Sequence of chain 17.A:
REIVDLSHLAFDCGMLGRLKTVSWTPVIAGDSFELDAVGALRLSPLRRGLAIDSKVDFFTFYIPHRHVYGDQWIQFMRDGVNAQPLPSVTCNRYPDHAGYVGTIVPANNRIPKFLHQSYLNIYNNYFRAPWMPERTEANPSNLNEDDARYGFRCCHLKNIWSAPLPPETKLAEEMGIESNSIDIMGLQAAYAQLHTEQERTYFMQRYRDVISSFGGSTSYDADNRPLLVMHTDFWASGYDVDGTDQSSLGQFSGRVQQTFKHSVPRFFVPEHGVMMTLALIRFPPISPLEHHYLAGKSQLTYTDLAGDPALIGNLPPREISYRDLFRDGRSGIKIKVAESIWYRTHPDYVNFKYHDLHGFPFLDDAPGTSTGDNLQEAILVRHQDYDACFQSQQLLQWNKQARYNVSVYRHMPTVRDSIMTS

Binding-site contacts:
Ligand atom P contacts residue ARG425 of chain 18.A at 3.5 Å.
Ligand atom C1' contacts residue ALA27 of chain 17.C at 3.8 Å (hydrophobic).
Ligand atom O5' contacts residue ARG425 of chain 18.A at 2.8 Å.
Ligand atom OP1 contacts residue GLY34 of chain 17.C at 3.8 Å.
Ligand atom N1 contacts residue ARG425 of chain 18.A at 3.6 Å (salt-bridge).
Ligand atom C5' contacts residue TYR31 of chain 17.C at 2.9 Å (hydrophobic).
Ligand atom O4' contacts residue PHE212 of chain 17.A at 3.4 Å.
Ligand atom C2 contacts residue PHE212 of chain 17.A at 3.8 Å (hydrophobic).
Ligand atom O4' contacts residue ARG425 of chain 18.A at 3.7 Å.
Ligand atom N3 contacts residue ARG425 of chain 18.A at 3.1 Å (salt-bridge).
Ligand atom OP2 contacts residue ASP426 of chain 18.A at 2.8 Å (salt-bridge).
Ligand atom O3' contacts residue ARG28 of chain 17.C at 3.5 Å (salt-bridge).
Ligand atom N1 contacts residue GLU208 of chain 17.A at 1.5 Å (salt-bridge).
Ligand atom O3' contacts residue DC1 of chain 17.E at 3.3 Å.
Ligand atom C2' contacts residue DC1 of chain 17.E at 2.2 Å.
Ligand atom C1' contacts residue DC1 of chain 17.E at 3.6 Å.
Ligand atom O5' contacts residue TYR31 of chain 17.C at 3.4 Å (h-bond).
Ligand atom C3' contacts residue DC1 of chain 17.E at 2.9 Å.
Ligand atom C2 contacts residue GLU208 of chain 17.A at 1.6 Å.
Ligand atom C4 contacts residue GLU208 of chain 17.A at 3.4 Å.
Ligand atom OP2 contacts residue THR423 of chain 18.A at 2.9 Å.
Ligand atom C2 contacts residue ARG425 of chain 18.A at 3.1 Å.
Ligand atom C4' contacts residue DC1 of chain 17.H at 2.8 Å.
Ligand atom OP2 contacts residue ARG425 of chain 18.A at 3.8 Å.
Ligand atom N3 contacts residue GLU208 of chain 17.A at 2.7 Å (salt-bridge).
Ligand atom N3 contacts residue PHE212 of chain 17.A at 2.9 Å.
Ligand atom O3' contacts residue ARG425 of chain 18.A at 3.8 Å.
Ligand atom C6 contacts residue GLU208 of chain 17.A at 2.6 Å.
Ligand atom P contacts residue DC1 of chain 17.H at 2.5 Å.
Ligand atom C5' contacts residue ARG28 of chain 17.C at 3.1 Å.
Ligand atom C1' contacts residue PHE212 of chain 17.A at 3.5 Å (hydrophobic).
Ligand atom O3' contacts residue THR423 of chain 18.A at 3.8 Å.
Ligand atom O5' contacts residue DC1 of chain 17.H at 2.6 Å.
Ligand atom OP2 contacts residue DC1 of chain 17.H at 2.0 Å.
Ligand atom N6 contacts residue GLU208 of chain 17.A at 3.4 Å (salt-bridge).
Ligand atom C5' contacts residue DC1 of chain 17.H at 2.3 Å.
Ligand atom OP1 contacts residue ARG28 of chain 17.C at 3.2 Å (salt-bridge).
Ligand atom C4 contacts residue ARG425 of chain 18.A at 3.6 Å.
Ligand atom C5 contacts residue GLU208 of chain 17.A at 3.4 Å.
Ligand atom O5' contacts residue ARG28 of chain 17.C at 3.4 Å.

Sequence of chain 17.C:
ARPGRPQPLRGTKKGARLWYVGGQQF

Sequence of chain 18.A:
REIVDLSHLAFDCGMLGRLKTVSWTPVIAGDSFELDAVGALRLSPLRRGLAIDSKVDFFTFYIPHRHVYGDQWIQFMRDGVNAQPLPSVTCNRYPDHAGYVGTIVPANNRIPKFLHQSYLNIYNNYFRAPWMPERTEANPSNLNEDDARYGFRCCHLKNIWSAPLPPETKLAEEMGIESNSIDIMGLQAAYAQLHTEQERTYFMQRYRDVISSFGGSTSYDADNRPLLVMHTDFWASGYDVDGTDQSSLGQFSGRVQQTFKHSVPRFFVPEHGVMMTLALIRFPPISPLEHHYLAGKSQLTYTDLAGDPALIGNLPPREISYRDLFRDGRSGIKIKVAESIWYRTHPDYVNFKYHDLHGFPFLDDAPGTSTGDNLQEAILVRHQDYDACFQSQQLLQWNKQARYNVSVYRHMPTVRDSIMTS

The small molecule below binds the protein below.
Small molecule (SMILES): Nc1ncnc2c1N1CN2[C@H]2C[C@]3(OP3(O)(O)OC[C@H]3OCC[C@@H]3O[P](=O)(O)OC[C@H]3O[C@@H]1C[C@@H]3O)[C@@H](CO[P](=O)(O)O[C@H]1CCO[C@@H]1COP(=O)=O)O2